Binding-site contacts:
Ligand atom C11 contacts residue CYS149 of chain 1.A at 2.7 Å (hydrophobic).
Ligand atom O21 contacts residue YLM1 of chain 1.C at 0.1 Å (h-bond).
Ligand atom N15 contacts residue YLM1 of chain 1.C at 0.0 Å (h-bond).
Ligand atom O20 contacts residue YLM1 of chain 1.C at 1.3 Å.
Ligand atom O20 contacts residue GLY147 of chain 1.A at 3.2 Å (h-bond).
Ligand atom O18 contacts residue YLM1 of chain 1.C at 0.0 Å (h-bond).
Ligand atom C26 contacts residue YLM1 of chain 1.C at 0.0 Å.
Ligand atom O20 contacts residue CYS149 of chain 1.A at 2.7 Å (h-bond).
Ligand atom C24 contacts residue YLM1 of chain 1.C at 0.0 Å.
Ligand atom O18 contacts residue HIS167 of chain 1.A at 2.7 Å (h-bond).
Ligand atom C13 contacts residue YLM1 of chain 1.C at 0.1 Å.
Ligand atom C09 contacts residue YLM1 of chain 1.C at 0.1 Å.
Ligand atom C12 contacts residue YLM1 of chain 1.C at 0.1 Å.
Ligand atom C05 contacts residue YLM1 of chain 1.C at 0.2 Å.
Ligand atom C08 contacts residue YLM1 of chain 1.C at 0.1 Å.
Ligand atom C06 contacts residue YLM1 of chain 1.C at 0.1 Å.
Ligand atom C02 contacts residue YLM1 of chain 1.C at 0.0 Å.
Ligand atom O01 contacts residue GLU170 of chain 1.A at 3.1 Å (salt-bridge).
Ligand atom C19 contacts residue YLM1 of chain 1.C at 0.1 Å.
Ligand atom C30 contacts residue YLM1 of chain 1.C at 0.0 Å.
Ligand atom N10 contacts residue CYS149 of chain 1.A at 3.0 Å (h-bond).
Ligand atom C07 contacts residue YLM1 of chain 1.C at 0.1 Å.
Ligand atom C16 contacts residue YLM1 of chain 1.C at 0.0 Å.
Ligand atom C25 contacts residue YLM1 of chain 1.C at 0.0 Å.
Ligand atom N10 contacts residue HIS168 of chain 1.A at 2.8 Å (h-bond).
Ligand atom C29 contacts residue YLM1 of chain 1.C at 0.0 Å.
Ligand atom C19 contacts residue CYS149 of chain 1.A at 1.8 Å (hydrophobic).
Ligand atom C04 contacts residue YLM1 of chain 1.C at 0.1 Å.
Ligand atom C17 contacts residue YLM1 of chain 1.C at 0.0 Å.
Ligand atom N03 contacts residue GLN193 of chain 1.A at 2.9 Å (h-bond).
Ligand atom N03 contacts residue YLM1 of chain 1.C at 0.1 Å (h-bond).
Ligand atom C14 contacts residue YLM1 of chain 1.C at 0.0 Å.
Ligand atom C27 contacts residue YLM1 of chain 1.C at 0.0 Å.
Ligand atom C23 contacts residue YLM1 of chain 1.C at 0.0 Å.
Ligand atom O22 contacts residue YLM1 of chain 1.C at 0.1 Å (h-bond).
Ligand atom N10 contacts residue YLM1 of chain 1.C at 0.1 Å (h-bond).
Ligand atom C11 contacts residue YLM1 of chain 1.C at 0.1 Å.
Ligand atom O01 contacts residue YLM1 of chain 1.C at 0.0 Å (h-bond).
Ligand atom F28 contacts residue YLM1 of chain 1.C at 0.0 Å.
Ligand atom N15 contacts residue GLU170 of chain 1.A at 3.0 Å (salt-bridge).

This small molecule binds to this protein.
Small molecule (SMILES): CC(C)C[C@H](NC(=O)OCc1ccc(F)cc1)C(=O)N[C@@H](C[C@@H]1CCNC1=O)[C@@H](O)S(=O)(=O)O

Sequence of chain 1.A:
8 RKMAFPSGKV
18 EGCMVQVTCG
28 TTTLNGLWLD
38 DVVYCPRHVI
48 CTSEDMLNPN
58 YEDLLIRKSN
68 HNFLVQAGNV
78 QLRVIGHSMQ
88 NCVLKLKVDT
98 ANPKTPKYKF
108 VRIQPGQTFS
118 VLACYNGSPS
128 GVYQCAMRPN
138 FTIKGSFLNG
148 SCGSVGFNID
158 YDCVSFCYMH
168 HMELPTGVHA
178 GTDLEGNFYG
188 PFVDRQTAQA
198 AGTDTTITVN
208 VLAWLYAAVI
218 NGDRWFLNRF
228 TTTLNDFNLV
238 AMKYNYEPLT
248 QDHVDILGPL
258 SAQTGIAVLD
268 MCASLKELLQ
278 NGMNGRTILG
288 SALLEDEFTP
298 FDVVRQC